Binding-site contacts:
Ligand atom C6 contacts residue LEU32 of chain 2.A at 3.9 Å (hydrophobic).
Ligand atom C34 contacts residue ARG58 of chain 2.A at 3.5 Å.
Ligand atom N10 contacts residue LEU32 of chain 2.A at 3.9 Å.
Ligand atom S6 contacts residue ARG96 of chain 2.A at 4.0 Å.
Ligand atom O3 contacts residue ARG58 of chain 2.A at 4.3 Å.
Ligand atom C23 contacts residue ARG96 of chain 2.A at 3.7 Å.
Ligand atom C4 contacts residue ARG58 of chain 2.A at 3.5 Å.
Ligand atom C11 contacts residue ARG96 of chain 2.A at 4.5 Å.
Ligand atom C4 contacts residue LEU32 of chain 2.A at 3.6 Å (hydrophobic).
Ligand atom O25 contacts residue LEU32 of chain 2.A at 4.1 Å.
Ligand atom C19 contacts residue VAL56 of chain 2.A at 3.9 Å (hydrophobic).
Ligand atom C23 contacts residue PRO95 of chain 2.A at 4.4 Å (hydrophobic).
Ligand atom O33 contacts residue ARG96 of chain 2.A at 2.8 Å (salt-bridge).
Ligand atom S6 contacts residue LEU32 of chain 2.A at 4.4 Å.
Ligand atom C10 contacts residue LEU32 of chain 2.A at 4.2 Å (hydrophobic).
Ligand atom O33 contacts residue PRO94 of chain 2.A at 4.1 Å.
Ligand atom C5 contacts residue ILE93 of chain 2.A at 4.1 Å (hydrophobic).
Ligand atom C5 contacts residue LEU32 of chain 2.A at 3.9 Å (hydrophobic).
Ligand atom C11 contacts residue LEU32 of chain 2.A at 4.2 Å (hydrophobic).
Ligand atom C10 contacts residue ARG58 of chain 2.A at 4.3 Å.
Ligand atom O25 contacts residue ARG58 of chain 2.A at 3.1 Å (salt-bridge).
Ligand atom C11 contacts residue PRO94 of chain 2.A at 4.3 Å (hydrophobic).
Ligand atom C20 contacts residue LEU32 of chain 2.A at 4.2 Å (hydrophobic).
Ligand atom O33 contacts residue PRO95 of chain 2.A at 3.2 Å.
Ligand atom O32 contacts residue ARG96 of chain 2.A at 3.0 Å (salt-bridge).
Ligand atom C5 contacts residue PRO94 of chain 2.A at 3.3 Å (hydrophobic).
Ligand atom C34 contacts residue GLN57 of chain 2.A at 4.2 Å.
Ligand atom C7 contacts residue LEU32 of chain 2.A at 4.3 Å (hydrophobic).
Ligand atom C5 contacts residue ARG96 of chain 2.A at 4.0 Å.
Ligand atom C34 contacts residue LEU32 of chain 2.A at 3.9 Å (hydrophobic).

A small-molecule ligand and the protein it binds are described below.
Small molecule (SMILES): O=C(O)[C@@H]1CSc2c(C3CC3)c(Cc3cccc4ccccc34)c(CN3CCOCC3)c(=O)n21

Sequence of chain 2.A:
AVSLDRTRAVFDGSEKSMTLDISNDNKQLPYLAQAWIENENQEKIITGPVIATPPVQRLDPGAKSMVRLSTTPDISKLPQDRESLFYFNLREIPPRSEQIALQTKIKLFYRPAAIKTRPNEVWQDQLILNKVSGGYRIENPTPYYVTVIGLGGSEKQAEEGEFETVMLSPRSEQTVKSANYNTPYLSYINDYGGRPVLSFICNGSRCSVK